Binding-site contacts:
Ligand atom C7 contacts residue ASN217 of chain 1.B at 4.1 Å.
Ligand atom C1 contacts residue ASN217 of chain 1.B at 1.4 Å.
Ligand atom C3 contacts residue ASN217 of chain 1.B at 3.8 Å.
Ligand atom C2 contacts residue ASN217 of chain 1.B at 2.5 Å.
Ligand atom O5 contacts residue ASN217 of chain 1.B at 2.3 Å (h-bond).
Ligand atom C2 contacts residue ASP213 of chain 1.B at 3.6 Å.
Ligand atom C4 contacts residue ASN217 of chain 1.B at 4.2 Å.
Ligand atom N2 contacts residue ASP213 of chain 1.B at 3.8 Å.
Ligand atom O7 contacts residue SER214 of chain 1.B at 4.3 Å.
Ligand atom N2 contacts residue SER214 of chain 1.B at 3.6 Å.
Ligand atom C8 contacts residue SER214 of chain 1.B at 3.6 Å.
Ligand atom C7 contacts residue SER214 of chain 1.B at 3.6 Å.
Ligand atom C5 contacts residue ASN217 of chain 1.B at 3.6 Å.
Ligand atom C8 contacts residue ASP213 of chain 1.B at 4.2 Å.
Ligand atom O6 contacts residue ASN217 of chain 1.B at 4.3 Å.
Ligand atom N2 contacts residue ASN217 of chain 1.B at 3.0 Å (h-bond).
Ligand atom O7 contacts residue ASP213 of chain 1.B at 3.8 Å.
Ligand atom O6 contacts residue LYS220 of chain 1.B at 4.3 Å.
Ligand atom C1 contacts residue ASP213 of chain 1.B at 3.7 Å.
Ligand atom O5 contacts residue ASP213 of chain 1.B at 4.3 Å.
Ligand atom O5 contacts residue LEU209 of chain 1.B at 4.0 Å.
Ligand atom C7 contacts residue ASP213 of chain 1.B at 4.0 Å.

Sequence of chain 1.B:
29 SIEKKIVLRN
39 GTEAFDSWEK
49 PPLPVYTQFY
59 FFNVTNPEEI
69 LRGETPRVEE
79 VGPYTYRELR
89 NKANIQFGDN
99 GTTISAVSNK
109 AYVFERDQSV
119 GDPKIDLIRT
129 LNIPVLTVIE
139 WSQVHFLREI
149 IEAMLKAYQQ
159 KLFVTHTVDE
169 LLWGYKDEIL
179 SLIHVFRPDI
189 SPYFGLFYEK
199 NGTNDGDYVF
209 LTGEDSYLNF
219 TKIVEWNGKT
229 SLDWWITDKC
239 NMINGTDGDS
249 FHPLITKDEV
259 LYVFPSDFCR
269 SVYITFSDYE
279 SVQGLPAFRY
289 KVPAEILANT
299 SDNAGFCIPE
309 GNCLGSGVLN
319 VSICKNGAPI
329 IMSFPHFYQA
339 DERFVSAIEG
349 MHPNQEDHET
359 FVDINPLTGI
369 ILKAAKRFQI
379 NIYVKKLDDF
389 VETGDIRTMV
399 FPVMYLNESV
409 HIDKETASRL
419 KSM

The protein below binds the small molecule below.
Small molecule (SMILES): CC(=O)N[C@@H]1[C@@H](O)[C@H](O)[C@@H](CO)O[C@H]1O